Binding-site contacts:
Ligand atom NE contacts residue GLU129 of chain 1.E at 3.0 Å (salt-bridge).
Ligand atom NH1 contacts residue GLY158 of chain 1.E at 3.2 Å (h-bond).
Ligand atom C22 contacts residue TRP147 of chain 1.E at 3.3 Å (hydrophobic).
Ligand atom NH2 contacts residue ASP157 of chain 1.E at 2.9 Å (salt-bridge).
Ligand atom C21 contacts residue TRP147 of chain 1.E at 3.4 Å (hydrophobic).
Ligand atom C22 contacts residue SER146 of chain 1.E at 3.4 Å.
Ligand atom N23 contacts residue SER146 of chain 1.E at 2.7 Å (h-bond).
Ligand atom C9 contacts residue VAL124 of chain 1.E at 3.4 Å (hydrophobic).
Ligand atom CG contacts residue GLU129 of chain 1.E at 3.3 Å.
Ligand atom N34 contacts residue PRO149 of chain 1.E at 3.1 Å (h-bond).
Ligand atom C21 contacts residue ALA185 of chain 1.E at 3.5 Å (hydrophobic).
Ligand atom N34 contacts residue ASP199 of chain 1.E at 2.8 Å (salt-bridge).
Ligand atom CA contacts residue GLY148 of chain 1.E at 3.5 Å.
Ligand atom O contacts residue TRP147 of chain 1.E at 3.0 Å.
Ligand atom C19 contacts residue ASP151 of chain 1.E at 3.1 Å.
Ligand atom NE contacts residue TYR201 of chain 1.E at 3.1 Å (h-bond).
Ligand atom C27 contacts residue ASP199 of chain 1.E at 3.2 Å.
Ligand atom CG contacts residue VAL124 of chain 1.E at 3.5 Å (hydrophobic).
Ligand atom NH1 contacts residue TYR201 of chain 1.E at 3.0 Å (h-bond).
Ligand atom CZ contacts residue TYR201 of chain 1.E at 3.5 Å (hydrophobic).
Ligand atom N34 contacts residue ASP151 of chain 1.E at 3.4 Å (salt-bridge).
Ligand atom NE contacts residue ASP47 of chain 1.E at 2.7 Å (salt-bridge).
Ligand atom N34 contacts residue GLY148 of chain 1.E at 3.5 Å.
Ligand atom CZ contacts residue ASP47 of chain 1.E at 3.5 Å.
Ligand atom N23 contacts residue SER261 of chain 1.E at 3.3 Å (h-bond).
Ligand atom C16 contacts residue SER261 of chain 1.E at 3.1 Å.
Ligand atom O contacts residue GLY148 of chain 1.E at 3.2 Å (h-bond).
Ligand atom C22 contacts residue THR260 of chain 1.E at 3.5 Å.
Ligand atom CD contacts residue HIS87 of chain 1.E at 3.5 Å.
Ligand atom N2 contacts residue VAL124 of chain 1.E at 2.8 Å (h-bond).
Ligand atom NE contacts residue ASP84 of chain 1.E at 3.4 Å (salt-bridge).
Ligand atom N35 contacts residue ALA185 of chain 1.E at 2.9 Å (h-bond).
Ligand atom N2 contacts residue GLU129 of chain 1.E at 2.9 Å (salt-bridge).
Ligand atom NH2 contacts residue ASP47 of chain 1.E at 3.4 Å.
Ligand atom C16 contacts residue SER146 of chain 1.E at 3.5 Å.
Ligand atom NH2 contacts residue ASN85 of chain 1.E at 2.8 Å (h-bond).
Ligand atom N contacts residue GLY148 of chain 1.E at 3.0 Å (h-bond).
Ligand atom NH1 contacts residue ASP157 of chain 1.E at 3.2 Å (salt-bridge).
Ligand atom C18 contacts residue ASP151 of chain 1.E at 3.5 Å.
Ligand atom N35 contacts residue ASP199 of chain 1.E at 2.9 Å (salt-bridge).

Sequence of chain 1.E:
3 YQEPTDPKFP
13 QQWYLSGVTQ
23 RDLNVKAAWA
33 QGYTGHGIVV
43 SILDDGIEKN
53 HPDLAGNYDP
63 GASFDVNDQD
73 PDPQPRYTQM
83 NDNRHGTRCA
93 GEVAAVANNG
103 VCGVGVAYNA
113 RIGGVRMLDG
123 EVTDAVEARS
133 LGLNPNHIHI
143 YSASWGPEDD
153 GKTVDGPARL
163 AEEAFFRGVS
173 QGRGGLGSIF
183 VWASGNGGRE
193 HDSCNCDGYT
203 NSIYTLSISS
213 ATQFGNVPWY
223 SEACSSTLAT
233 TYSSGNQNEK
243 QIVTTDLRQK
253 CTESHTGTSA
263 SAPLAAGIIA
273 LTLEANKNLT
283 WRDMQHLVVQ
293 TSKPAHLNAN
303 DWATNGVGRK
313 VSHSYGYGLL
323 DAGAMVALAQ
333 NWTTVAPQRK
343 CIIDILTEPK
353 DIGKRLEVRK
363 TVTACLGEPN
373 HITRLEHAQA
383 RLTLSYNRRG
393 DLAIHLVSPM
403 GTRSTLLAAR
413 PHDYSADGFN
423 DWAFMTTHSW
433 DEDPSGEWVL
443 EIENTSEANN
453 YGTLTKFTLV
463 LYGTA

This protein binds this small molecule.
Small molecule (SMILES): CC(C)[C@H](NC(=O)[C@H](CCCN=C(N)N)NC(=O)Cc1cccc(CN=C(N)N)c1)C(=O)N[C@@H](CCCN=C(N)N)C(=O)NCc1ccc(C(=N)N)cc1